This protein binds this small molecule.
Small molecule (SMILES): CC[C@H](C)[C@H](NC(=O)[C@@H](N)CC(=O)O)C(=O)N[C@@H](CC(N)=O)C(=O)N[C@@H](Cc1ccccc1)C(=O)N[C@@H](CO)C(=O)N[C@@H](CO)C(=O)N[C@H](C=O)CC(C)C

Binding-site contacts:
Ligand atom OD2 contacts residue GLU911 of chain 41.X at 3.4 Å (salt-bridge).
Ligand atom CD1 contacts residue SER21 of chain 41.V at 3.4 Å.
Ligand atom CD2 contacts residue ALA20 of chain 41.V at 3.8 Å (hydrophobic).
Ligand atom CB contacts residue ALA874 of chain 41.X at 3.9 Å (hydrophobic).
Ligand atom CB contacts residue PHE913 of chain 41.X at 3.9 Å (hydrophobic).
Ligand atom CG2 contacts residue TYR636 of chain 41.X at 3.8 Å (hydrophobic).
Ligand atom N contacts residue ARG666 of chain 41.X at 3.4 Å (salt-bridge).
Ligand atom OD1 contacts residue ASN634 of chain 41.X at 3.2 Å (h-bond).
Ligand atom OD2 contacts residue PRO864 of chain 41.X at 3.6 Å.
Ligand atom CG contacts residue ASN634 of chain 41.X at 3.9 Å.
Ligand atom CD1 contacts residue ARG46 of chain 41.V at 3.9 Å.
Ligand atom N contacts residue SER871 of chain 41.X at 3.6 Å.
Ligand atom C contacts residue ARG666 of chain 41.X at 3.7 Å.
Ligand atom O contacts residue ALA874 of chain 41.X at 3.7 Å.
Ligand atom N contacts residue ARG666 of chain 41.X at 3.4 Å.
Ligand atom N contacts residue GLY42 of chain 41.V at 3.5 Å (h-bond).
Ligand atom N contacts residue ARG46 of chain 41.V at 3.9 Å.
Ligand atom CD1 contacts residue ARG33 of chain 41.V at 3.8 Å.
Ligand atom CB contacts residue GLU911 of chain 41.X at 3.6 Å.
Ligand atom O contacts residue ARG46 of chain 41.V at 3.9 Å.
Ligand atom N contacts residue GLY873 of chain 41.X at 3.8 Å.
Ligand atom CB contacts residue ASN47 of chain 41.V at 3.7 Å.
Ligand atom CA contacts residue ARG666 of chain 41.X at 3.6 Å.
Ligand atom CG contacts residue GLU911 of chain 41.X at 3.5 Å.
Ligand atom CB contacts residue ARG666 of chain 41.X at 3.9 Å.
Ligand atom CD1 contacts residue ARG666 of chain 41.X at 3.9 Å.
Ligand atom O contacts residue ASN634 of chain 41.X at 3.0 Å (h-bond).
Ligand atom OG contacts residue PHE45 of chain 41.V at 3.3 Å (h-bond).
Ligand atom C contacts residue ASN634 of chain 41.X at 3.8 Å.
Ligand atom CB contacts residue GLY42 of chain 41.V at 3.7 Å.
Ligand atom CE1 contacts residue ARG46 of chain 41.V at 3.7 Å.
Ligand atom CG contacts residue GLY667 of chain 41.X at 3.7 Å.
Ligand atom ND2 contacts residue THR49 of chain 41.V at 3.9 Å.
Ligand atom OD1 contacts residue GLY667 of chain 41.X at 3.3 Å (h-bond).
Ligand atom OG contacts residue ARG46 of chain 41.V at 3.2 Å.
Ligand atom OD1 contacts residue ARG666 of chain 41.X at 3.7 Å.
Ligand atom O contacts residue GLY42 of chain 41.V at 3.5 Å.
Ligand atom N contacts residue ALA874 of chain 41.X at 3.8 Å.
Ligand atom O contacts residue ASN43 of chain 41.V at 3.6 Å.
Ligand atom OD2 contacts residue GLY667 of chain 41.X at 3.7 Å.

Sequence of chain 41.V:
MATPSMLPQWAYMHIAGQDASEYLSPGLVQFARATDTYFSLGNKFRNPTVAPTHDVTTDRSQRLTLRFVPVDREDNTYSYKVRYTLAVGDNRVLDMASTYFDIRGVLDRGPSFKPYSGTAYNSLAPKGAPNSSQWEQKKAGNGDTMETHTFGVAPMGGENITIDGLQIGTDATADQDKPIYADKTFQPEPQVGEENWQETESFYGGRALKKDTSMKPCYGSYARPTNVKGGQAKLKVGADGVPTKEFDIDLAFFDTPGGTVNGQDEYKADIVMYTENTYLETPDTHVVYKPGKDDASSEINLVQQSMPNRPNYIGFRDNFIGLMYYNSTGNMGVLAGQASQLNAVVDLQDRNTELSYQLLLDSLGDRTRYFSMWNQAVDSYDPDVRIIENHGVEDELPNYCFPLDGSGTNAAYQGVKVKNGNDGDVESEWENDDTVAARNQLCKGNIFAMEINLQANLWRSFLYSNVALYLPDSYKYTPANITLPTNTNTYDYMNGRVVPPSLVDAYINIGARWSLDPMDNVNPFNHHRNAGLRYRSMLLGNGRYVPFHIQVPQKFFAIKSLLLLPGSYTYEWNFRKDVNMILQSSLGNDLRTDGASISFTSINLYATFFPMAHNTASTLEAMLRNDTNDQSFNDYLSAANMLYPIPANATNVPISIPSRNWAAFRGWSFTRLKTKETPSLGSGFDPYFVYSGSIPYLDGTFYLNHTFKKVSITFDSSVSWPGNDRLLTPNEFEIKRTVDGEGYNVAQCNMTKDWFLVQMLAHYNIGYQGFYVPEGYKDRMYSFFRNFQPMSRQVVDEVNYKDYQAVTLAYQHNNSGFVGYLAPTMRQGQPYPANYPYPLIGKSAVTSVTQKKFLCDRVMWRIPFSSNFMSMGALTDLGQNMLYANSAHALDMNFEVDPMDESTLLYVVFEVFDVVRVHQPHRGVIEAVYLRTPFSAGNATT

Sequence of chain 41.X:
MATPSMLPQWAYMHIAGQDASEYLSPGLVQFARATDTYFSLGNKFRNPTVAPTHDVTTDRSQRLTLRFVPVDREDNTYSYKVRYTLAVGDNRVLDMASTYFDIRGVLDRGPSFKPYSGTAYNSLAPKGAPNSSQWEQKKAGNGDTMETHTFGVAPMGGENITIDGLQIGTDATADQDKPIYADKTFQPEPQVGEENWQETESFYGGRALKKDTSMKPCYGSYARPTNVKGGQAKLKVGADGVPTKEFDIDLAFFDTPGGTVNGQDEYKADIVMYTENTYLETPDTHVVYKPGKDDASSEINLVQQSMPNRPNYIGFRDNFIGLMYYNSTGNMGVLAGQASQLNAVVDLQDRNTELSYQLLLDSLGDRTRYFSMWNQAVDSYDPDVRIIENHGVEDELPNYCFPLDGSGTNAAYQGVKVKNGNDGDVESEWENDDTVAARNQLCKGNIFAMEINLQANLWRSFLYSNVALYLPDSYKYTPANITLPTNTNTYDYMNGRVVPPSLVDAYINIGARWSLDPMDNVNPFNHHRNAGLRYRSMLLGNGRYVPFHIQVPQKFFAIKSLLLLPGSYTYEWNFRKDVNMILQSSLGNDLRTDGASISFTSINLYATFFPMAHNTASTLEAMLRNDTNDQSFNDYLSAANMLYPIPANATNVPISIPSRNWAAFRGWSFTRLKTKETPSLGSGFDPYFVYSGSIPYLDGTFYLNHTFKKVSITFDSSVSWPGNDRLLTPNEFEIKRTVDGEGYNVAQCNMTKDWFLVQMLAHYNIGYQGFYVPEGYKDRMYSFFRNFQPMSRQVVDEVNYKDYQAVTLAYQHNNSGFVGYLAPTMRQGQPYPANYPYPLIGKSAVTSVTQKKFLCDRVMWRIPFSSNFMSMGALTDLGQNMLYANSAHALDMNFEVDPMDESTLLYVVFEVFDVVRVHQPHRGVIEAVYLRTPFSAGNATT